Sequence of chain 1.B:
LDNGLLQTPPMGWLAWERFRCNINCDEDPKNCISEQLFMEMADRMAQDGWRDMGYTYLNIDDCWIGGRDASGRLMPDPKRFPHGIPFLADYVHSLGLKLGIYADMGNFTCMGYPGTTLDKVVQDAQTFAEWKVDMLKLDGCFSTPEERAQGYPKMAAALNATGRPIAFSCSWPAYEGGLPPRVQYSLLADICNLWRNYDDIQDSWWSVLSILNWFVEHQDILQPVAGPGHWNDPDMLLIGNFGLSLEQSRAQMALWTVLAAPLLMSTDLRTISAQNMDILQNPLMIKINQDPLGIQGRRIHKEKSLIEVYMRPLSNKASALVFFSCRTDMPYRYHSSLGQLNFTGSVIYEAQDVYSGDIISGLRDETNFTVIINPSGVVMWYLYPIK

This small molecule binds to this protein.
Small molecule (SMILES): CC(=O)N[C@H]1[C@H](O[C@H]2[C@H](O)[C@@H](NC(C)=O)CO[C@@H]2CO[C@@H]2O[C@@H](C)[C@@H](O)[C@@H](O)[C@@H]2O)O[C@H](CO)[C@@H](O)[C@@H]1O

Binding-site contacts:
Ligand atom O7 contacts residue ASN107 of chain 1.B at 3.3 Å (h-bond).
Ligand atom N2 contacts residue PHE142 of chain 1.B at 4.3 Å.
Ligand atom O5 contacts residue ASN107 of chain 1.B at 2.4 Å (h-bond).
Ligand atom C8 contacts residue PHE142 of chain 1.B at 4.3 Å (hydrophobic).
Ligand atom C8 contacts residue SER143 of chain 1.B at 4.1 Å.
Ligand atom C1 contacts residue ASN107 of chain 1.B at 1.4 Å.
Ligand atom C4 contacts residue ASN107 of chain 1.B at 4.2 Å.
Ligand atom C7 contacts residue ASN107 of chain 1.B at 3.4 Å.
Ligand atom O7 contacts residue PHE142 of chain 1.B at 4.2 Å.
Ligand atom C3 contacts residue ASN107 of chain 1.B at 3.7 Å.
Ligand atom N2 contacts residue ASN107 of chain 1.B at 2.8 Å (h-bond).
Ligand atom C8 contacts residue THR144 of chain 1.B at 4.1 Å.
Ligand atom C5 contacts residue ASN107 of chain 1.B at 3.6 Å.
Ligand atom C7 contacts residue PHE142 of chain 1.B at 4.1 Å (hydrophobic).
Ligand atom C2 contacts residue ASN107 of chain 1.B at 2.4 Å.